Sequence of chain 1.Z:
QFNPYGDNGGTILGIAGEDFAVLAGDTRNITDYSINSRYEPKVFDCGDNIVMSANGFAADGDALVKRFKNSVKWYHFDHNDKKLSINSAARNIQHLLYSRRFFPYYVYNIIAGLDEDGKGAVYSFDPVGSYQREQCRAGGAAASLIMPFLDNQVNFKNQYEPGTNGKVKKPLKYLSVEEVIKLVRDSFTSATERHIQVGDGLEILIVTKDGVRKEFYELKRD

Binding-site contacts:
Ligand atom C22 contacts residue LYS33 of chain 1.Y at 3.3 Å.
Ligand atom O28 contacts residue THR1 of chain 1.Y at 3.2 Å (h-bond).
Ligand atom C26 contacts residue ARG19 of chain 1.Y at 3.3 Å.
Ligand atom C15 contacts residue LYS33 of chain 1.Y at 3.7 Å.
Ligand atom O24 contacts residue MES1 of chain 1.NA at 3.1 Å (h-bond).
Ligand atom O28 contacts residue THR21 of chain 1.Y at 3.4 Å (h-bond).
Ligand atom C20 contacts residue ALA49 of chain 1.Y at 3.6 Å (hydrophobic).
Ligand atom N1 contacts residue THR21 of chain 1.Y at 3.2 Å (h-bond).
Ligand atom C38 contacts residue SER27 of chain 1.Y at 3.7 Å.
Ligand atom O45 contacts residue ALA49 of chain 1.Y at 3.4 Å (h-bond).
Ligand atom C27 contacts residue MES1 of chain 1.NA at 3.2 Å.
Ligand atom O40 contacts residue ALA22 of chain 1.Y at 3.4 Å.
Ligand atom C25 contacts residue TYR169 of chain 1.Y at 3.5 Å (hydrophobic).
Ligand atom C25 contacts residue THR1 of chain 1.Y at 1.5 Å.
Ligand atom C33 contacts residue SER124 of chain 1.Z at 3.5 Å.
Ligand atom C15 contacts residue THR1 of chain 1.Y at 2.3 Å.
Ligand atom C5 contacts residue GLY47 of chain 1.Y at 3.4 Å.
Ligand atom C23 contacts residue THR1 of chain 1.Y at 1.4 Å.
Ligand atom C27 contacts residue THR1 of chain 1.Y at 2.5 Å.
Ligand atom C16 contacts residue THR1 of chain 1.Y at 2.7 Å.
Ligand atom C21 contacts residue MET31 of chain 1.Y at 3.6 Å (hydrophobic).
Ligand atom C17 contacts residue LYS33 of chain 1.Y at 3.4 Å.
Ligand atom C26 contacts residue TYR169 of chain 1.Y at 3.2 Å (hydrophobic).
Ligand atom C42 contacts residue THR21 of chain 1.Y at 3.3 Å.
Ligand atom N14 contacts residue THR1 of chain 1.Y at 3.5 Å (h-bond).
Ligand atom O24 contacts residue GLY47 of chain 1.Y at 3.5 Å (h-bond).
Ligand atom O13 contacts residue ALA20 of chain 1.Y at 3.5 Å.
Ligand atom O28 contacts residue TYR169 of chain 1.Y at 3.6 Å.
Ligand atom N14 contacts residue GLY47 of chain 1.Y at 3.1 Å (h-bond).
Ligand atom O28 contacts residue MES1 of chain 1.NA at 3.4 Å (h-bond).
Ligand atom C3 contacts residue GLY47 of chain 1.Y at 3.6 Å.
Ligand atom C12 contacts residue GLY47 of chain 1.Y at 3.5 Å.
Ligand atom C18 contacts residue MET45 of chain 1.Y at 3.6 Å (hydrophobic).
Ligand atom C34 contacts residue SER124 of chain 1.Z at 3.5 Å.
Ligand atom C19 contacts residue MET45 of chain 1.Y at 3.6 Å (hydrophobic).
Ligand atom C26 contacts residue THR1 of chain 1.Y at 2.5 Å.
Ligand atom C29 contacts residue SER130 of chain 1.Z at 3.3 Å.
Ligand atom C5 contacts residue CYS48 of chain 1.Y at 3.6 Å (hydrophobic).
Ligand atom O24 contacts residue THR1 of chain 1.Y at 2.3 Å (h-bond).
Ligand atom C2 contacts residue GLY47 of chain 1.Y at 3.2 Å.

Sequence of chain 1.Y:
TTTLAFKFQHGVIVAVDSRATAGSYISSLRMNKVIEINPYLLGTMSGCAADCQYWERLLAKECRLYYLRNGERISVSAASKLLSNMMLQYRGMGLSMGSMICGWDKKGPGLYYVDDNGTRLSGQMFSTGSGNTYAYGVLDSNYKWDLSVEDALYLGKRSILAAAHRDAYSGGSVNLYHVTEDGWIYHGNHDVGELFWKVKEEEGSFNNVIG

This small molecule binds to this protein.
Small molecule (SMILES): COc1ccc(C[C@H](NC(=O)[C@@H](C)NC(=O)C2=CC3=CCC=CC3=C2C)C(=O)N[C@@H](Cc2ccccc2)[C@@H](O)[C@H](C)CO)cc1